Binding-site contacts:
Ligand atom OP1 contacts residue ARG294 of chain 1.A at 3.0 Å (salt-bridge).
Ligand atom OP1 contacts residue ILE344 of chain 1.A at 3.6 Å.
Ligand atom P contacts residue ARG294 of chain 1.A at 3.6 Å.
Ligand atom OP2 contacts residue ARG345 of chain 1.A at 3.6 Å.
Ligand atom C1' contacts residue TYR303 of chain 1.A at 3.5 Å (hydrophobic).
Ligand atom C4' contacts residue VAL544 of chain 1.A at 3.6 Å (hydrophobic).
Ligand atom OP1 contacts residue THR272 of chain 1.A at 2.8 Å (h-bond).
Ligand atom OP1 contacts residue ARG345 of chain 1.A at 2.9 Å (salt-bridge).
Ligand atom O4' contacts residue HIS545 of chain 1.A at 3.4 Å.
Ligand atom C6 contacts residue ARG345 of chain 1.A at 3.7 Å.
Ligand atom O2 contacts residue ASN341 of chain 1.A at 3.0 Å (h-bond).
Ligand atom OP1 contacts residue THR266 of chain 1.A at 2.7 Å (h-bond).
Ligand atom O4' contacts residue ASN341 of chain 1.A at 3.2 Å.
Ligand atom C4' contacts residue TYR303 of chain 1.A at 3.6 Å (hydrophobic).
Ligand atom C3' contacts residue ASP546 of chain 1.A at 3.4 Å.
Ligand atom C8 contacts residue ARG345 of chain 1.A at 3.3 Å.
Ligand atom C4' contacts residue ILE342 of chain 1.A at 3.6 Å (hydrophobic).
Ligand atom C1' contacts residue HIS545 of chain 1.A at 3.6 Å.
Ligand atom C5' contacts residue ILE342 of chain 1.A at 3.2 Å (hydrophobic).
Ligand atom OP1 contacts residue PRO343 of chain 1.A at 3.4 Å.
Ligand atom O3' contacts residue PRO343 of chain 1.A at 3.6 Å.
Ligand atom C1' contacts residue GLN340 of chain 1.A at 3.6 Å.
Ligand atom C2' contacts residue ASN341 of chain 1.A at 3.5 Å.
Ligand atom C5' contacts residue THR268 of chain 1.A at 3.7 Å.
Ligand atom O3' contacts residue ARG294 of chain 1.A at 3.1 Å (salt-bridge).
Ligand atom OP2 contacts residue ARG345 of chain 1.A at 2.9 Å (salt-bridge).
Ligand atom N2 contacts residue GLN513 of chain 1.A at 3.5 Å (h-bond).
Ligand atom O4' contacts residue TYR303 of chain 1.A at 3.4 Å (h-bond).
Ligand atom C2 contacts residue ARG331 of chain 1.A at 3.5 Å.
Ligand atom N3 contacts residue ARG331 of chain 1.A at 2.9 Å (salt-bridge).
Ligand atom OP1 contacts residue THR268 of chain 1.A at 2.8 Å (h-bond).
Ligand atom N2 contacts residue ARG331 of chain 1.A at 3.3 Å (salt-bridge).
Ligand atom OP2 contacts residue ALA274 of chain 1.A at 3.4 Å.
Ligand atom C2' contacts residue GLN340 of chain 1.A at 3.6 Å.
Ligand atom OP1 contacts residue LYS267 of chain 1.A at 2.8 Å (salt-bridge).
Ligand atom O5' contacts residue THR272 of chain 1.A at 3.4 Å (h-bond).
Ligand atom N7 contacts residue ARG345 of chain 1.A at 2.9 Å (salt-bridge).
Ligand atom O3' contacts residue THR268 of chain 1.A at 3.3 Å.
Ligand atom O2 contacts residue LYS298 of chain 1.A at 3.6 Å.
Ligand atom OP1 contacts residue ILE344 of chain 1.A at 2.8 Å (h-bond).

This protein binds this small molecule.
Small molecule (SMILES): Cc1cn([C@H]2C[C@H](O[P](=O)(O)OC[C@H]3O[C@@H](n4ccc(N)nc4=O)C[C@@H]3O[P](=O)(O)OC[C@@H]3CC[C@H](n4cnc5c(=O)[nH]c(N)nc54)O3)[C@@H](CO[P](=O)(O)O[C@H]3C[C@H](n4ccc(N)nc4=O)O[C@@H]3CO[P](=O)(O)O[C@H]3C[C@H](n4cnc5c4NC=NC5N)O[C@@H]3CO[P](=O)(O)O[C@H]3C[C@H](n4cnc5c(=O)[nH]c(N)nc54)O[C@@H]3CO[P](=O)(O)O[C@H]3C[C@H](n4cc(C)c(=O)[nH]c4=O)O[C@@H]3CO[P](=O)(O)O[C@H]3C[C@H](n4ccc(N)nc4=O)O[C@@H]3CO[P](=O)(O)O[C@H]3C[C@H](n4ccc(N)nc4=O)O[C@@H]3CO)O2)c(=O)[nH]c1=O

Sequence of chain 1.A:
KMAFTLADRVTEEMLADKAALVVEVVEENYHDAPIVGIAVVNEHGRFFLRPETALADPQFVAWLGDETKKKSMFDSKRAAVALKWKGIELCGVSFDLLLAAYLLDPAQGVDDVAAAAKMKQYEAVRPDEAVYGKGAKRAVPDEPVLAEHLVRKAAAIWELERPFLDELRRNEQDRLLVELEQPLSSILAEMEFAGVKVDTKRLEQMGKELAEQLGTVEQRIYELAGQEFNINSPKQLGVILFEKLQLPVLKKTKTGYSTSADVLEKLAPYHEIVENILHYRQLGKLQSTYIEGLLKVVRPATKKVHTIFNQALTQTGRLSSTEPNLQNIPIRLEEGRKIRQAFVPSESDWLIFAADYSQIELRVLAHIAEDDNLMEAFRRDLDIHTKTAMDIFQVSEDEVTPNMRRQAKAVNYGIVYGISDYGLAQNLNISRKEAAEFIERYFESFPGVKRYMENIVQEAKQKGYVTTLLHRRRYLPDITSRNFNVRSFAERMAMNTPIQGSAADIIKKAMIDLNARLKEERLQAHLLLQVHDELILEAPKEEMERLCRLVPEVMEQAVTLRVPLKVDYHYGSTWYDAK